Sequence of chain 1.G:
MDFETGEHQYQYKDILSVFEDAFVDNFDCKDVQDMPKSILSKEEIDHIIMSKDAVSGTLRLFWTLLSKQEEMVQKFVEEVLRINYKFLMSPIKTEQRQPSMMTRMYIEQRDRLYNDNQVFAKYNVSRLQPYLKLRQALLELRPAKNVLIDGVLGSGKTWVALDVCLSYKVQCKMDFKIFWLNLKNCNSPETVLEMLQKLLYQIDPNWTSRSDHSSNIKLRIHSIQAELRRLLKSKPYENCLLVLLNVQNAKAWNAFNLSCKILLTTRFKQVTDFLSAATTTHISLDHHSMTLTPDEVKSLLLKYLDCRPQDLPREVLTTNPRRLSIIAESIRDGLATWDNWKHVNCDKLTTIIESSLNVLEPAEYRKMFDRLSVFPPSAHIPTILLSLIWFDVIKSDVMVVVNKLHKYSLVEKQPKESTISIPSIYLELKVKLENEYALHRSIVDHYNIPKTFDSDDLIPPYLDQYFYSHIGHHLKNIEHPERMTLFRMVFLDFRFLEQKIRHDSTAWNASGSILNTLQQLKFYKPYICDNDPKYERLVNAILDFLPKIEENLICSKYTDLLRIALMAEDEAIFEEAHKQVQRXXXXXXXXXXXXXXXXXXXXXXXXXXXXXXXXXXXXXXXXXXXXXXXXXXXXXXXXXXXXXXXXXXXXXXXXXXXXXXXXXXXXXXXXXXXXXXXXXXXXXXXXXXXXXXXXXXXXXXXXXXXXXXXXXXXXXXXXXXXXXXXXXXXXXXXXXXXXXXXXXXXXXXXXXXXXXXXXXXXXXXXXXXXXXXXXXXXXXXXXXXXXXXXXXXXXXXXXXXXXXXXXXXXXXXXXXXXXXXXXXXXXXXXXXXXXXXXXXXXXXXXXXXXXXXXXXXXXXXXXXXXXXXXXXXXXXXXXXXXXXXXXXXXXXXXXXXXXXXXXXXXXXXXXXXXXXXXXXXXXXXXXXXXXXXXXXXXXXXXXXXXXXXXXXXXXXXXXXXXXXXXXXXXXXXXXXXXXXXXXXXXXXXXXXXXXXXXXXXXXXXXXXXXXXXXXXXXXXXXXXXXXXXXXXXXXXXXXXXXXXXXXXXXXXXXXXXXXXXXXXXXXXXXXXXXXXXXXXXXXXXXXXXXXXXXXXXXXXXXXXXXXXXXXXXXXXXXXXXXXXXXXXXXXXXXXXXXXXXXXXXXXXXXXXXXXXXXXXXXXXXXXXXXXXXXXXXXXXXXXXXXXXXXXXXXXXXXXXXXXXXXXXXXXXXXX

This protein binds this small molecule.
Small molecule (SMILES): Nc1ncnc2c1ncn2[C@H]1C[C@H](O)[C@@H](CO[P](=O)(O)O[P](=O)(O)OP(=O)(O)O)O1

Binding-site contacts:
Ligand atom O2B contacts residue GLY160 of chain 1.G at 3.1 Å (h-bond).
Ligand atom O3B contacts residue MG1 of chain 1.CA at 3.4 Å.
Ligand atom O3G contacts residue ARG273 of chain 1.G at 2.1 Å (salt-bridge).
Ligand atom O3B contacts residue GLY160 of chain 1.G at 2.9 Å (h-bond).
Ligand atom PB contacts residue MG1 of chain 1.CA at 3.5 Å.
Ligand atom N3 contacts residue SER331 of chain 1.G at 3.5 Å (h-bond).
Ligand atom O2B contacts residue GLY162 of chain 1.G at 3.1 Å (h-bond).
Ligand atom O1A contacts residue THR164 of chain 1.G at 2.7 Å (h-bond).
Ligand atom PG contacts residue MG1 of chain 1.CA at 3.5 Å.
Ligand atom N3 contacts residue ALA127 of chain 1.G at 3.5 Å.
Ligand atom O3A contacts residue GLY162 of chain 1.G at 2.9 Å (h-bond).
Ligand atom PA contacts residue GLY162 of chain 1.G at 3.5 Å.
Ligand atom O3A contacts residue GLY160 of chain 1.G at 3.2 Å.
Ligand atom O3G contacts residue LEU159 of chain 1.G at 3.5 Å.
Ligand atom C1' contacts residue SER331 of chain 1.G at 3.1 Å.
Ligand atom O1A contacts residue LYS163 of chain 1.G at 2.8 Å (salt-bridge).
Ligand atom O1G contacts residue LEU159 of chain 1.G at 3.3 Å.
Ligand atom N1 contacts residue ASN130 of chain 1.G at 3.5 Å.
Ligand atom O1A contacts residue GLY162 of chain 1.G at 2.8 Å.
Ligand atom O1A contacts residue TRP165 of chain 1.G at 2.9 Å (h-bond).
Ligand atom PB contacts residue GLY162 of chain 1.G at 3.5 Å.
Ligand atom N1 contacts residue ALA127 of chain 1.G at 3.2 Å.
Ligand atom PB contacts residue GLY160 of chain 1.G at 3.4 Å.
Ligand atom PG contacts residue ARG273 of chain 1.G at 3.2 Å.
Ligand atom O2B contacts residue LYS163 of chain 1.G at 3.0 Å.
Ligand atom O2A contacts residue MG1 of chain 1.CA at 3.2 Å.
Ligand atom N7 contacts residue ARG133 of chain 1.G at 3.4 Å (salt-bridge).
Ligand atom N3 contacts residue TYR310 of chain 1.G at 2.7 Å (h-bond).
Ligand atom O3' contacts residue SER331 of chain 1.G at 3.1 Å.
Ligand atom O1B contacts residue THR164 of chain 1.G at 2.8 Å (h-bond).
Ligand atom O2G contacts residue MG1 of chain 1.CA at 2.3 Å.
Ligand atom C2 contacts residue ALA127 of chain 1.G at 2.8 Å (hydrophobic).
Ligand atom O1G contacts residue LYS163 of chain 1.G at 3.1 Å.
Ligand atom PG contacts residue GLY160 of chain 1.G at 3.4 Å.
Ligand atom C2 contacts residue TYR310 of chain 1.G at 2.7 Å (hydrophobic).
Ligand atom O1G contacts residue GLY160 of chain 1.G at 3.0 Å (h-bond).
Ligand atom N6 contacts residue ASN130 of chain 1.G at 3.0 Å.
Ligand atom O1B contacts residue MG1 of chain 1.CA at 2.3 Å.
Ligand atom O2B contacts residue SER161 of chain 1.G at 3.0 Å (h-bond).
Ligand atom O5' contacts residue TRP165 of chain 1.G at 3.6 Å.